Sequence of chain 1.A:
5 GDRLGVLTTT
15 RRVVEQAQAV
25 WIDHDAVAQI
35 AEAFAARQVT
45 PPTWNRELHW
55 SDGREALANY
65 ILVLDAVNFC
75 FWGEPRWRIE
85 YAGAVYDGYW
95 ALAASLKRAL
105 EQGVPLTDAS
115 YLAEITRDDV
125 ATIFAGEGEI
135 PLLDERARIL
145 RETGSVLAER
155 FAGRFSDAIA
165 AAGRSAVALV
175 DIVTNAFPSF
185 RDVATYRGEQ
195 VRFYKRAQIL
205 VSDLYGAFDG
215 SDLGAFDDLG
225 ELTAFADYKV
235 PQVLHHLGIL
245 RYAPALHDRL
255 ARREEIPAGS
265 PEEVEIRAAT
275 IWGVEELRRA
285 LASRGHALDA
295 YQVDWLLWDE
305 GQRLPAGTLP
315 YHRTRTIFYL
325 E

This protein binds this small molecule.
Small molecule (SMILES): Nc1nc2c(c(CN[C@H]3C=C[C@H](O)[C@@H]3O)cn2[C@@H]2O[C@H](COP(=O)(O)O)[C@@H](O)[C@H]2O)c(=O)[nH]1

Binding-site contacts:
Ligand atom C2 contacts residue TRP302 of chain 1.A at 3.5 Å (hydrophobic).
Ligand atom C12 contacts residue TRP299 of chain 1.A at 3.5 Å (hydrophobic).
Ligand atom C6 contacts residue TRP302 of chain 1.A at 3.6 Å (hydrophobic).
Ligand atom C5' contacts residue PHE75 of chain 1.A at 3.6 Å (hydrophobic).
Ligand atom O6 contacts residue TRP299 of chain 1.A at 3.5 Å.
Ligand atom C4' contacts residue ASP231 of chain 1.A at 3.4 Å.
Ligand atom O3' contacts residue ASP231 of chain 1.A at 3.5 Å.
Ligand atom C2 contacts residue ASP298 of chain 1.A at 3.2 Å.
Ligand atom N9 contacts residue TRP302 of chain 1.A at 3.2 Å (h-bond).
Ligand atom N2 contacts residue ASP231 of chain 1.A at 3.3 Å (salt-bridge).
Ligand atom C13 contacts residue TRP299 of chain 1.A at 3.3 Å (hydrophobic).
Ligand atom OP1 contacts residue ARG80 of chain 1.A at 3.4 Å (salt-bridge).
Ligand atom O3' contacts residue LYS199 of chain 1.A at 3.2 Å (salt-bridge).
Ligand atom C4 contacts residue TRP302 of chain 1.A at 3.1 Å (hydrophobic).
Ligand atom O4' contacts residue ASP231 of chain 1.A at 2.9 Å (salt-bridge).
Ligand atom C5 contacts residue TRP302 of chain 1.A at 3.4 Å (hydrophobic).
Ligand atom N1 contacts residue ASP298 of chain 1.A at 2.6 Å (salt-bridge).
Ligand atom N2 contacts residue ASP298 of chain 1.A at 2.8 Å (salt-bridge).
Ligand atom N2 contacts residue PHE229 of chain 1.A at 2.8 Å (h-bond).
Ligand atom O3' contacts residue TYR232 of chain 1.A at 3.4 Å.
Ligand atom C5' contacts residue TYR232 of chain 1.A at 3.4 Å (hydrophobic).
Ligand atom N1 contacts residue PHE229 of chain 1.A at 3.6 Å.
Ligand atom OP2 contacts residue LYS233 of chain 1.A at 3.4 Å.
Ligand atom O4' contacts residue TRP302 of chain 1.A at 3.0 Å (h-bond).
Ligand atom O2' contacts residue ASN72 of chain 1.A at 2.8 Å (h-bond).
Ligand atom N2 contacts residue VAL234 of chain 1.A at 3.3 Å.
Ligand atom C8 contacts residue TRP302 of chain 1.A at 3.5 Å (hydrophobic).
Ligand atom OP3 contacts residue TYR93 of chain 1.A at 2.8 Å (h-bond).
Ligand atom O5' contacts residue LYS233 of chain 1.A at 3.3 Å.
Ligand atom C1' contacts residue ASP231 of chain 1.A at 3.2 Å.
Ligand atom N3 contacts residue TRP302 of chain 1.A at 3.2 Å.
Ligand atom C7 contacts residue TRP302 of chain 1.A at 3.5 Å (hydrophobic).
Ligand atom C2' contacts residue ASN72 of chain 1.A at 3.1 Å.
Ligand atom O12 contacts residue TRP299 of chain 1.A at 3.6 Å.
Ligand atom O2' contacts residue LYS199 of chain 1.A at 3.1 Å (salt-bridge).
Ligand atom OP2 contacts residue GLN306 of chain 1.A at 2.7 Å (h-bond).
Ligand atom O11 contacts residue TRP94 of chain 1.A at 3.5 Å.
Ligand atom OP3 contacts residue GLY92 of chain 1.A at 3.5 Å.
Ligand atom N3 contacts residue ASP231 of chain 1.A at 3.2 Å (salt-bridge).
Ligand atom C14 contacts residue ASP207 of chain 1.A at 3.5 Å.